Binding-site contacts:
Ligand atom C8 contacts residue ASN12 of chain 1.B at 4.3 Å.
Ligand atom C1 contacts residue ASN12 of chain 1.B at 1.4 Å.
Ligand atom C2 contacts residue ASN12 of chain 1.B at 2.2 Å.
Ligand atom C8 contacts residue ASN279 of chain 1.B at 3.2 Å.
Ligand atom C8 contacts residue CYS11 of chain 1.B at 4.4 Å (hydrophobic).
Ligand atom C5 contacts residue GLY278 of chain 1.B at 3.9 Å.
Ligand atom C7 contacts residue ASN12 of chain 1.B at 3.2 Å.
Ligand atom N2 contacts residue LEU10 of chain 1.B at 4.3 Å.
Ligand atom C4 contacts residue ASN12 of chain 1.B at 4.1 Å.
Ligand atom C5 contacts residue ASN12 of chain 1.B at 3.6 Å.
Ligand atom N2 contacts residue ASN12 of chain 1.B at 2.8 Å (h-bond).
Ligand atom C7 contacts residue GLY278 of chain 1.B at 4.4 Å.
Ligand atom C8 contacts residue GLY278 of chain 1.B at 3.9 Å.
Ligand atom O5 contacts residue ASN12 of chain 1.B at 2.4 Å (h-bond).
Ligand atom C8 contacts residue CYS341 of chain 1.B at 4.3 Å (hydrophobic).
Ligand atom C3 contacts residue ASN12 of chain 1.B at 3.7 Å.
Ligand atom O7 contacts residue ASN12 of chain 1.B at 3.4 Å (h-bond).
Ligand atom C7 contacts residue LEU10 of chain 1.B at 4.3 Å (hydrophobic).
Ligand atom C6 contacts residue GLY278 of chain 1.B at 3.8 Å.
Ligand atom C8 contacts residue LEU10 of chain 1.B at 3.4 Å (hydrophobic).
Ligand atom C8 contacts residue PRO9 of chain 1.B at 3.9 Å (hydrophobic).

Sequence of chain 1.B:
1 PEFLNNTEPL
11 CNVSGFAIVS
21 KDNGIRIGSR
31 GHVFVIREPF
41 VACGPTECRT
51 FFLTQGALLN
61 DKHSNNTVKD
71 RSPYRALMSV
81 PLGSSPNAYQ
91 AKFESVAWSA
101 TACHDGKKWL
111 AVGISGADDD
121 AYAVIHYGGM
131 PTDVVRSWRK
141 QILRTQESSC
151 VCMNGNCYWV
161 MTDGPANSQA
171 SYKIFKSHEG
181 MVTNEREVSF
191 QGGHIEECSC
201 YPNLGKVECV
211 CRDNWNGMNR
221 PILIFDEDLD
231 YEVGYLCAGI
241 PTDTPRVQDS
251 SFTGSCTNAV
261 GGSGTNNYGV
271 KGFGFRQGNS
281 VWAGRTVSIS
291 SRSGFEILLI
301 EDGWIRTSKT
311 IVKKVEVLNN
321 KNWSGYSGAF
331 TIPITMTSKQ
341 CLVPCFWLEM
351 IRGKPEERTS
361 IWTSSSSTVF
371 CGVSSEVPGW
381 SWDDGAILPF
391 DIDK

This small molecule binds to this protein.
Small molecule (SMILES): CC(=O)N[C@H]1[C@H](O[C@H]2[C@H](O)[C@@H](NC(C)=O)CO[C@@H]2CO)O[C@H](CO)[C@@H](O)[C@@H]1O